Binding-site contacts:
Ligand atom O1 contacts residue GLY434 of chain 1.H at 3.7 Å.
Ligand atom O1P contacts residue ARG405 of chain 1.H at 2.8 Å (salt-bridge).
Ligand atom C3 contacts residue GLY434 of chain 1.H at 3.5 Å.
Ligand atom P2 contacts residue THR349 of chain 1.H at 3.7 Å.
Ligand atom C6 contacts residue THR438 of chain 1.H at 3.4 Å.
Ligand atom O2P contacts residue ARG405 of chain 1.H at 2.7 Å (salt-bridge).
Ligand atom O3 contacts residue TRP398 of chain 1.H at 3.6 Å.
Ligand atom O4 contacts residue TYR437 of chain 1.H at 2.9 Å (h-bond).
Ligand atom O4 contacts residue THR438 of chain 1.H at 3.5 Å (h-bond).
Ligand atom C5 contacts residue GLY434 of chain 1.H at 3.5 Å.
Ligand atom O6P contacts residue THR348 of chain 1.H at 3.6 Å.
Ligand atom O6 contacts residue THR349 of chain 1.H at 3.1 Å (h-bond).
Ligand atom O5 contacts residue LEU347 of chain 1.H at 3.8 Å.
Ligand atom O3 contacts residue GLY430 of chain 1.H at 3.2 Å.
Ligand atom O3P contacts residue GLY434 of chain 1.H at 2.8 Å (h-bond).
Ligand atom C3 contacts residue ARG432 of chain 1.H at 3.2 Å.
Ligand atom O4 contacts residue GLY434 of chain 1.H at 2.6 Å (h-bond).
Ligand atom O3 contacts residue ARG432 of chain 1.H at 2.7 Å (salt-bridge).
Ligand atom C4 contacts residue GLY434 of chain 1.H at 3.4 Å.
Ligand atom O2 contacts residue GLY430 of chain 1.H at 3.5 Å (h-bond).
Ligand atom O4P contacts residue THR348 of chain 1.H at 2.6 Å (h-bond).
Ligand atom P2 contacts residue SER435 of chain 1.H at 3.4 Å.
Ligand atom O6P contacts residue THR349 of chain 1.H at 3.3 Å (h-bond).
Ligand atom O3P contacts residue PRO433 of chain 1.H at 3.6 Å.
Ligand atom P2 contacts residue THR348 of chain 1.H at 3.6 Å.
Ligand atom C6 contacts residue SER353 of chain 1.H at 3.8 Å.
Ligand atom O4P contacts residue ARG352 of chain 1.H at 3.8 Å.
Ligand atom O4P contacts residue SER353 of chain 1.H at 2.7 Å (h-bond).
Ligand atom O1P contacts residue TRP398 of chain 1.H at 2.7 Å (h-bond).
Ligand atom O6 contacts residue THR348 of chain 1.H at 3.6 Å.
Ligand atom C6 contacts residue LEU347 of chain 1.H at 3.7 Å (hydrophobic).
Ligand atom O4 contacts residue GLY436 of chain 1.H at 3.7 Å.
Ligand atom O2 contacts residue LEU347 of chain 1.H at 3.5 Å.
Ligand atom O5P contacts residue SER435 of chain 1.H at 3.1 Å (h-bond).
Ligand atom O6P contacts residue SER435 of chain 1.H at 2.8 Å (h-bond).
Ligand atom O5P contacts residue GLY436 of chain 1.H at 2.9 Å (h-bond).
Ligand atom P1 contacts residue ARG405 of chain 1.H at 3.7 Å.
Ligand atom O6P contacts residue THR350 of chain 1.H at 2.7 Å (h-bond).
Ligand atom O5P contacts residue SER353 of chain 1.H at 3.6 Å.
Ligand atom P2 contacts residue SER353 of chain 1.H at 3.6 Å.

Sequence of chain 1.H:
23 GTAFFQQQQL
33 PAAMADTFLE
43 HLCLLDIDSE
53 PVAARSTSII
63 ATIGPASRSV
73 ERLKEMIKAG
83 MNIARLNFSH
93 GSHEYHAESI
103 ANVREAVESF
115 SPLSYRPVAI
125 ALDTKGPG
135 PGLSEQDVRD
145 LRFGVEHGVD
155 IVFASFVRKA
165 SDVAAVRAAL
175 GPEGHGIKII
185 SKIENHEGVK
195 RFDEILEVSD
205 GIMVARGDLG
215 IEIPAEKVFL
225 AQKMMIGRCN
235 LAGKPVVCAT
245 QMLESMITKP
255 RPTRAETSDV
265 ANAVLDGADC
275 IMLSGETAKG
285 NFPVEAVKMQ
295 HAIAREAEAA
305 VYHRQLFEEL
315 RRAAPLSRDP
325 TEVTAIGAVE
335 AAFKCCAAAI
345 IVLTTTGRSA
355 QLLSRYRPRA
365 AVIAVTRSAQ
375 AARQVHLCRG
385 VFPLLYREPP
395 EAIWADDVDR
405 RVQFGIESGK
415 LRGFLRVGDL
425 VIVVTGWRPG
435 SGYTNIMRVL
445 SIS

This protein binds this small molecule.
Small molecule (SMILES): O=P(O)(O)OC[C@H]1O[C@](O)(COP(=O)(O)O)[C@@H](O)[C@@H]1O